Sequence of chain 1.A:
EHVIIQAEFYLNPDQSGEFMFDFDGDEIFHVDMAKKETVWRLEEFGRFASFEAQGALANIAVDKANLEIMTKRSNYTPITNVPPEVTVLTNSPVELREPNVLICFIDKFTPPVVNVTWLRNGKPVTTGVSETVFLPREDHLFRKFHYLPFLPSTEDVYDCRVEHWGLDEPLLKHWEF

Sequence of chain 1.B:
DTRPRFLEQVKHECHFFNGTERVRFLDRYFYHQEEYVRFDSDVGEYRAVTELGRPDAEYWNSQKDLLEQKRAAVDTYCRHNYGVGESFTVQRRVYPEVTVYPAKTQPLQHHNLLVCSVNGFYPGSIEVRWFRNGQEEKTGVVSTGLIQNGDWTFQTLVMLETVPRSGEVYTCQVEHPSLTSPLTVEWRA

Binding-site contacts:
Ligand atom C8 contacts residue HIS164 of chain 1.A at 4.0 Å.
Ligand atom C5 contacts residue ASN115 of chain 1.A at 3.6 Å.
Ligand atom C4 contacts residue ASN115 of chain 1.A at 4.2 Å.
Ligand atom O7 contacts residue GLU163 of chain 1.A at 3.7 Å.
Ligand atom C2 contacts residue ASN115 of chain 1.A at 2.5 Å.
Ligand atom C8 contacts residue VAL114 of chain 1.A at 4.3 Å (hydrophobic).
Ligand atom N2 contacts residue ASN115 of chain 1.A at 3.0 Å (h-bond).
Ligand atom C8 contacts residue GLU163 of chain 1.A at 3.8 Å.
Ligand atom C8 contacts residue VAL113 of chain 1.A at 3.9 Å (hydrophobic).
Ligand atom O3 contacts residue ASP1 of chain 1.B at 4.2 Å.
Ligand atom O5 contacts residue ASN115 of chain 1.A at 2.3 Å (h-bond).
Ligand atom O7 contacts residue TRP165 of chain 1.A at 3.9 Å.
Ligand atom C1 contacts residue GLU163 of chain 1.A at 4.4 Å.
Ligand atom N2 contacts residue TRP165 of chain 1.A at 3.9 Å.
Ligand atom C7 contacts residue ASN115 of chain 1.A at 3.5 Å.
Ligand atom O7 contacts residue HIS164 of chain 1.A at 4.2 Å.
Ligand atom C3 contacts residue ASN115 of chain 1.A at 3.8 Å.
Ligand atom O5 contacts residue GLU163 of chain 1.A at 4.4 Å.
Ligand atom O3 contacts residue TRP165 of chain 1.A at 3.5 Å (h-bond).
Ligand atom C7 contacts residue TRP165 of chain 1.A at 3.6 Å (hydrophobic).
Ligand atom O7 contacts residue ASN115 of chain 1.A at 3.6 Å (h-bond).
Ligand atom C1 contacts residue ASN115 of chain 1.A at 1.5 Å.
Ligand atom C7 contacts residue GLU163 of chain 1.A at 4.2 Å.
Ligand atom C8 contacts residue TRP165 of chain 1.A at 3.5 Å (hydrophobic).

The protein below binds the small molecule below.
Small molecule (SMILES): CC(=O)N[C@@H]1[C@@H](O)[C@H](O)[C@@H](CO)O[C@H]1O